This small molecule binds to this protein.
Small molecule (SMILES): CCCCCCC/C=C/C=C/C(=O)N[C@H](C(=O)N[C@H]1C[C@@H](O)CCNC(=O)CC[C@H](C)NC1=O)[C@@H](C)O

Sequence of chain 1.K:
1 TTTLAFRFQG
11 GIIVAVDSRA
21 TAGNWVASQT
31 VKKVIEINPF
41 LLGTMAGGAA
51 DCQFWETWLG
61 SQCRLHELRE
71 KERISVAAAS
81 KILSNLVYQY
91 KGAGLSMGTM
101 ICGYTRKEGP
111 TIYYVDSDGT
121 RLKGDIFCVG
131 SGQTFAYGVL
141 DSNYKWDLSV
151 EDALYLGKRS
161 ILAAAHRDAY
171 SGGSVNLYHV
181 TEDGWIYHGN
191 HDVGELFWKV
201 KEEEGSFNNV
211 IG

Sequence of chain 1.L:
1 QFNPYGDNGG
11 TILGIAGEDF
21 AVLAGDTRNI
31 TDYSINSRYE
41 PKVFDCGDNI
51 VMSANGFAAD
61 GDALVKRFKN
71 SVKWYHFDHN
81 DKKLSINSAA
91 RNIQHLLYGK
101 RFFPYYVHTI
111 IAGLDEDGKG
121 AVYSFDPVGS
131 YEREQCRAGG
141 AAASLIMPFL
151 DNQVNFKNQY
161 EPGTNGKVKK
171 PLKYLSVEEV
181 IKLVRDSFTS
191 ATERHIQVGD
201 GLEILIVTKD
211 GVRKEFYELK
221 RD

Binding-site contacts:
Ligand atom N contacts residue ASP126 of chain 1.L at 2.9 Å (salt-bridge).
Ligand atom C9 contacts residue TYR5 of chain 1.L at 3.4 Å (hydrophobic).
Ligand atom O contacts residue THR21 of chain 1.K at 3.4 Å (h-bond).
Ligand atom OG1 contacts residue ALA49 of chain 1.K at 3.5 Å.
Ligand atom C16 contacts residue THR1 of chain 1.K at 3.0 Å.
Ligand atom C18 contacts residue THR1 of chain 1.K at 2.5 Å.
Ligand atom CA contacts residue ASP126 of chain 1.L at 3.8 Å.
Ligand atom N contacts residue THR1 of chain 1.K at 3.8 Å.
Ligand atom C2 contacts residue PRO127 of chain 1.L at 4.1 Å (hydrophobic).
Ligand atom CG2 contacts residue ASP126 of chain 1.L at 3.1 Å.
Ligand atom C16 contacts residue GLY47 of chain 1.K at 3.9 Å.
Ligand atom C contacts residue THR1 of chain 1.K at 3.8 Å.
Ligand atom O contacts residue GLY47 of chain 1.K at 3.2 Å (h-bond).
Ligand atom C7 contacts residue TYR106 of chain 1.L at 3.4 Å (hydrophobic).
Ligand atom CA contacts residue THR1 of chain 1.K at 2.5 Å.
Ligand atom OG contacts residue GLY47 of chain 1.K at 3.5 Å (h-bond).
Ligand atom C contacts residue ASP126 of chain 1.L at 3.5 Å.
Ligand atom C1 contacts residue PRO127 of chain 1.L at 3.9 Å (hydrophobic).
Ligand atom C6 contacts residue TYR106 of chain 1.L at 3.7 Å (hydrophobic).
Ligand atom CB contacts residue GLY47 of chain 1.K at 3.9 Å.
Ligand atom C8 contacts residue TYR106 of chain 1.L at 3.5 Å (hydrophobic).
Ligand atom OG1 contacts residue ASP126 of chain 1.L at 3.3 Å (salt-bridge).
Ligand atom CB contacts residue ASP126 of chain 1.L at 3.6 Å.
Ligand atom C16 contacts residue LYS33 of chain 1.K at 3.8 Å.
Ligand atom O contacts residue GLY48 of chain 1.K at 4.1 Å.
Ligand atom C11 contacts residue TYR5 of chain 1.L at 3.7 Å (hydrophobic).
Ligand atom CA contacts residue GLY47 of chain 1.K at 3.4 Å.
Ligand atom C16 contacts residue MET45 of chain 1.K at 3.7 Å (hydrophobic).
Ligand atom N contacts residue THR21 of chain 1.K at 3.3 Å (h-bond).
Ligand atom C1 contacts residue ASP126 of chain 1.L at 3.6 Å.
Ligand atom CG contacts residue GLY47 of chain 1.K at 3.4 Å.
Ligand atom C contacts residue GLY47 of chain 1.K at 3.5 Å.
Ligand atom CA contacts residue GLY47 of chain 1.K at 3.8 Å.
Ligand atom O contacts residue ASP126 of chain 1.L at 4.0 Å.
Ligand atom C3 contacts residue PRO127 of chain 1.L at 3.9 Å (hydrophobic).
Ligand atom N contacts residue GLY47 of chain 1.K at 2.8 Å (h-bond).
Ligand atom O contacts residue ALA20 of chain 1.K at 3.6 Å.
Ligand atom CA contacts residue THR21 of chain 1.K at 3.9 Å.
Ligand atom O contacts residue ALA49 of chain 1.K at 3.1 Å (h-bond).
Ligand atom C17 contacts residue THR1 of chain 1.K at 1.5 Å.